Sequence of chain 8.A:
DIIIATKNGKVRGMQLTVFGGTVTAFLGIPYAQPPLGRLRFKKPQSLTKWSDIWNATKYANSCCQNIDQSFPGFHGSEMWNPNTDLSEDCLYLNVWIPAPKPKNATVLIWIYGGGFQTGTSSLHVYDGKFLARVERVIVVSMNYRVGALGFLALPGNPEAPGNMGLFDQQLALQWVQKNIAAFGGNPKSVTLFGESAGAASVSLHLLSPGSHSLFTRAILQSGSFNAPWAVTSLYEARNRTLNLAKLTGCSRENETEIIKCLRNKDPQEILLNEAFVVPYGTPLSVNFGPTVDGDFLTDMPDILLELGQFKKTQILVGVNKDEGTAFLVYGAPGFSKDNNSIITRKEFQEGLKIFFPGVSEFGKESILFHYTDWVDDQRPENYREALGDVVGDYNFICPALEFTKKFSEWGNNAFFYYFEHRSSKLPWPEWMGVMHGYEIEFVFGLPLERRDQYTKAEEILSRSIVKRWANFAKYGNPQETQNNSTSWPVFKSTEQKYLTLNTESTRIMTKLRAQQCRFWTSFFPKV

Binding-site contacts:
Ligand atom C4 contacts residue GLY117 of chain 8.A at 4.2 Å.
Ligand atom O2 contacts residue ALA199 of chain 8.A at 2.8 Å (h-bond).
Ligand atom N contacts residue GLY117 of chain 8.A at 4.0 Å.
Ligand atom N contacts residue SER198 of chain 8.A at 2.8 Å (h-bond).
Ligand atom C3 contacts residue GLY117 of chain 8.A at 4.5 Å.
Ligand atom O2 contacts residue GLY117 of chain 8.A at 2.6 Å (h-bond).
Ligand atom C4 contacts residue LEU286 of chain 8.A at 3.8 Å (hydrophobic).
Ligand atom N contacts residue ALA199 of chain 8.A at 4.3 Å.
Ligand atom O2 contacts residue GLY116 of chain 8.A at 2.9 Å (h-bond).
Ligand atom C1 contacts residue GLY117 of chain 8.A at 4.2 Å.
Ligand atom C2 contacts residue PHE329 of chain 8.A at 3.6 Å (hydrophobic).
Ligand atom C3 contacts residue PHE398 of chain 8.A at 3.8 Å (hydrophobic).
Ligand atom O2 contacts residue SER198 of chain 8.A at 2.6 Å (h-bond).
Ligand atom P contacts residue HIS438 of chain 8.A at 3.9 Å.
Ligand atom P contacts residue GLY116 of chain 8.A at 4.2 Å.
Ligand atom N contacts residue TRP231 of chain 8.A at 3.9 Å.
Ligand atom P contacts residue GLY117 of chain 8.A at 3.6 Å.
Ligand atom C1 contacts residue PHE329 of chain 8.A at 3.9 Å (hydrophobic).
Ligand atom C5 contacts residue LEU286 of chain 8.A at 3.2 Å (hydrophobic).
Ligand atom P contacts residue SER198 of chain 8.A at 1.7 Å.
Ligand atom C3 contacts residue PHE329 of chain 8.A at 4.4 Å (hydrophobic).
Ligand atom C5 contacts residue SER287 of chain 8.A at 4.1 Å.
Ligand atom P contacts residue ALA199 of chain 8.A at 3.5 Å.
Ligand atom C5 contacts residue GLY117 of chain 8.A at 4.1 Å.
Ligand atom O3 contacts residue SER198 of chain 8.A at 2.8 Å (h-bond).
Ligand atom N contacts residue PHE398 of chain 8.A at 4.1 Å.
Ligand atom C1 contacts residue HIS438 of chain 8.A at 4.0 Å.
Ligand atom O2 contacts residue GLY115 of chain 8.A at 3.8 Å.
Ligand atom C3 contacts residue TRP231 of chain 8.A at 4.3 Å (hydrophobic).
Ligand atom C2 contacts residue HIS438 of chain 8.A at 4.0 Å.
Ligand atom C4 contacts residue TRP231 of chain 8.A at 3.6 Å (hydrophobic).
Ligand atom C3 contacts residue LEU286 of chain 8.A at 3.7 Å (hydrophobic).
Ligand atom C4 contacts residue VAL288 of chain 8.A at 3.9 Å (hydrophobic).
Ligand atom O3 contacts residue GLY116 of chain 8.A at 4.4 Å.
Ligand atom C3 contacts residue SER198 of chain 8.A at 3.8 Å.
Ligand atom C5 contacts residue VAL288 of chain 8.A at 3.8 Å (hydrophobic).
Ligand atom O3 contacts residue GLY117 of chain 8.A at 4.1 Å.
Ligand atom C1 contacts residue SER198 of chain 8.A at 4.0 Å.
Ligand atom O3 contacts residue HIS438 of chain 8.A at 3.1 Å (h-bond).

A small-molecule ligand and the protein it binds are described below.
Small molecule (SMILES): CCCN[P](=O)(O)OCC